A protein and the small-molecule ligand that binds it are described below.
Small molecule (SMILES): CC(=O)N[C@@H]1[C@@H](O)[C@H](O)[C@@H](CO)O[C@H]1O

Binding-site contacts:
Ligand atom C8 contacts residue ASN654 of chain 1.A at 4.3 Å.
Ligand atom O7 contacts residue ASN654 of chain 1.A at 2.9 Å (h-bond).
Ligand atom N2 contacts residue ASN654 of chain 1.A at 2.9 Å (h-bond).
Ligand atom C5 contacts residue ASN654 of chain 1.A at 3.7 Å.
Ligand atom C4 contacts residue ASN654 of chain 1.A at 4.2 Å.
Ligand atom O5 contacts residue ASN654 of chain 1.A at 2.4 Å (h-bond).
Ligand atom C3 contacts residue ASN654 of chain 1.A at 3.8 Å.
Ligand atom C2 contacts residue ASN654 of chain 1.A at 2.4 Å.
Ligand atom C1 contacts residue ASN654 of chain 1.A at 1.4 Å.
Ligand atom C7 contacts residue ASN654 of chain 1.A at 3.1 Å.

Sequence of chain 1.A:
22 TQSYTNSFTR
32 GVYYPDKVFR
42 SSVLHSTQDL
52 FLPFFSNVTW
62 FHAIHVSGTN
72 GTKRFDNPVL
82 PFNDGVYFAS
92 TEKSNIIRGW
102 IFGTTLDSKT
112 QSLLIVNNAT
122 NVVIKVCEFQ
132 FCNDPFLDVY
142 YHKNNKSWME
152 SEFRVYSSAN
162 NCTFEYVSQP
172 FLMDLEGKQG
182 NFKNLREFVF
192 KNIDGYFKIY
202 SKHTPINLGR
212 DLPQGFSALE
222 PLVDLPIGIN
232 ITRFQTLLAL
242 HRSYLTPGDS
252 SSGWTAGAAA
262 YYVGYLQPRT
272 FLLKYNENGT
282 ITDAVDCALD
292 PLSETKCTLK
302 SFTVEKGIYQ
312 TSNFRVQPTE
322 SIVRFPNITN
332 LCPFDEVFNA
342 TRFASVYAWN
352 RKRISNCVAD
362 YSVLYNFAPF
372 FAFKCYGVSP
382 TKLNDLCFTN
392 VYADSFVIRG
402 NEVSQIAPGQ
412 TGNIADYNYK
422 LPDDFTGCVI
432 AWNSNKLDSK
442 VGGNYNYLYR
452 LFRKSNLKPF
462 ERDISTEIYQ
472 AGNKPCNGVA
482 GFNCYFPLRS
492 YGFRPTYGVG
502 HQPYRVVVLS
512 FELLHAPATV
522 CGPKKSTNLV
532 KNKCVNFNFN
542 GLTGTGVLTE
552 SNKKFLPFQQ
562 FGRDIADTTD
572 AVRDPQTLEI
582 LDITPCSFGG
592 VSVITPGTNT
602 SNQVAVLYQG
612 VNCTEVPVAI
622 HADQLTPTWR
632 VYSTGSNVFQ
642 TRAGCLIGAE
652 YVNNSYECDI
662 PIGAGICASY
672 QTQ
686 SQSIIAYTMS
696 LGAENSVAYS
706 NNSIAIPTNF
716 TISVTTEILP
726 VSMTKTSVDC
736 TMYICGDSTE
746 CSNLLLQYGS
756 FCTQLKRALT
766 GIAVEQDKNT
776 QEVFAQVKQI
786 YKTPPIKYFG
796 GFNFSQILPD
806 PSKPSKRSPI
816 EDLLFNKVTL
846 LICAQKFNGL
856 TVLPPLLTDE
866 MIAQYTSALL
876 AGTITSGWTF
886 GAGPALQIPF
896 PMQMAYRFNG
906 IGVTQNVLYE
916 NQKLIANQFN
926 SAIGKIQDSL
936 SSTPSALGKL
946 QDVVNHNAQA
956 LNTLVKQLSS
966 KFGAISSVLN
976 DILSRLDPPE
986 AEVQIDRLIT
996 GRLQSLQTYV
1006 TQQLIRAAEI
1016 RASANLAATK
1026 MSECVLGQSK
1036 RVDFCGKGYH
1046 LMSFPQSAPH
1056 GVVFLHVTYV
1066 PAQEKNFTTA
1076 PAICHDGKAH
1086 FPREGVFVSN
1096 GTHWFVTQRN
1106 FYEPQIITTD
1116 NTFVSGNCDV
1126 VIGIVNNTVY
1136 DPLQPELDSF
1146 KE